Binding-site contacts:
Ligand atom C3 contacts residue ASN35 of chain 1.A at 3.7 Å.
Ligand atom O5 contacts residue ASN35 of chain 1.A at 2.2 Å (h-bond).
Ligand atom C2 contacts residue ASN35 of chain 1.A at 2.5 Å.
Ligand atom N2 contacts residue ASN35 of chain 1.A at 3.0 Å (h-bond).
Ligand atom C1 contacts residue ASN35 of chain 1.A at 1.2 Å.
Ligand atom C4 contacts residue ASN35 of chain 1.A at 4.2 Å.
Ligand atom C7 contacts residue ASN35 of chain 1.A at 3.5 Å.
Ligand atom C5 contacts residue ASN35 of chain 1.A at 3.5 Å.
Ligand atom O7 contacts residue ASN35 of chain 1.A at 3.6 Å (h-bond).

Sequence of chain 1.A:
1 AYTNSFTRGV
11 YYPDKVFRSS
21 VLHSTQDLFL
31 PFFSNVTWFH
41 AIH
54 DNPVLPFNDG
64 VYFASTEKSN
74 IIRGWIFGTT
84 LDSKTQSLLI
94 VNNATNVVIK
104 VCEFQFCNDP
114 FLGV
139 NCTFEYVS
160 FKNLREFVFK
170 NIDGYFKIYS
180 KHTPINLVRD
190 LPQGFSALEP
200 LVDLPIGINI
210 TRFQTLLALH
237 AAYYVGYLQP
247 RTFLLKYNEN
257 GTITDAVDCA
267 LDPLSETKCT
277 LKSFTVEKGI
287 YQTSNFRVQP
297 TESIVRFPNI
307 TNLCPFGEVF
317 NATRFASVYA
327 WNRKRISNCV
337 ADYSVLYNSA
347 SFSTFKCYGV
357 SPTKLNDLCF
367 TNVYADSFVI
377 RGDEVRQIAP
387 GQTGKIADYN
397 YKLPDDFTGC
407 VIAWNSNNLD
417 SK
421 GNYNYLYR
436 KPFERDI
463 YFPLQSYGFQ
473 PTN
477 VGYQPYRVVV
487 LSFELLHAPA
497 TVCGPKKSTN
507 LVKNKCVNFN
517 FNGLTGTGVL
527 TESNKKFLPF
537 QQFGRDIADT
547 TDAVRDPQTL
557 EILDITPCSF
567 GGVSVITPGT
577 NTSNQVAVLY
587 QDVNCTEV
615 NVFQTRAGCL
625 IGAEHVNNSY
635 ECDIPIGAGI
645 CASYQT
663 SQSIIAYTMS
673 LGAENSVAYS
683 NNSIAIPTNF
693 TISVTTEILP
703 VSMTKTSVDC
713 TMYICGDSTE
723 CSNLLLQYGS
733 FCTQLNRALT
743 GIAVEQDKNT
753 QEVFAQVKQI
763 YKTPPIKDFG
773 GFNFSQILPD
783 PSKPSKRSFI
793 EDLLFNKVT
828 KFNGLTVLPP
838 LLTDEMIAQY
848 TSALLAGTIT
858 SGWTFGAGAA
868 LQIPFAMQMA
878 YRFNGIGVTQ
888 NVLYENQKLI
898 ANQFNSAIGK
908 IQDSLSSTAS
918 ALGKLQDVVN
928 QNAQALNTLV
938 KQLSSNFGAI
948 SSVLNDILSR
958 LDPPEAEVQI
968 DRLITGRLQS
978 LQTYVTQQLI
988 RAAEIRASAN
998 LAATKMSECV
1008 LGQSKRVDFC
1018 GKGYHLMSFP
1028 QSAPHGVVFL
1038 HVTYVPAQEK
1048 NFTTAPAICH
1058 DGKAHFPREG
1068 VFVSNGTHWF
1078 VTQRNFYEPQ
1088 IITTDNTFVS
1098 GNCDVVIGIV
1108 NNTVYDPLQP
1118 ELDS

This protein binds this small molecule.
Small molecule (SMILES): CC(=O)N[C@@H]1[C@@H](O)[C@H](O)[C@@H](CO)O[C@H]1O